Sequence of chain 1.A:
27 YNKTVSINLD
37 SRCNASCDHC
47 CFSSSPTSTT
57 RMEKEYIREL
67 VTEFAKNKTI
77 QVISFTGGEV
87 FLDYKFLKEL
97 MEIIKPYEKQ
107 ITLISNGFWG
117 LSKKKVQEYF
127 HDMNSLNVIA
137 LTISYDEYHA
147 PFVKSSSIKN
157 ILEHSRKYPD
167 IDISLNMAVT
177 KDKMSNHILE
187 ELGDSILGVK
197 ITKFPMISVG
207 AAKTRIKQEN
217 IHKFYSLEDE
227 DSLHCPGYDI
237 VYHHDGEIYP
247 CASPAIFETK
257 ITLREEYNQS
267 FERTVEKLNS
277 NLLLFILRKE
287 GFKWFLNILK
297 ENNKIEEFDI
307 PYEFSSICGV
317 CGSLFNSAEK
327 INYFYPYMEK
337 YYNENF

This protein binds this small molecule.
Small molecule (SMILES): CC[C@H](C)[C@H](NC(=O)[C@H](CC1=CN=C2CC=CC=C12)NC(=O)[C@H](CCCN=C(N)N)NC(=O)[C@H](CC(N)=O)NC(=O)[C@H](CCC(=O)O)NC(=O)[C@H](CCCCN)NC(=O)[C@H](CO)NC(=O)[C@@H](N)CCCCN)C(=O)N[C@@H](CC(C)C)C(=O)O

Binding-site contacts:
Ligand atom CZ2 contacts residue PHE200 of chain 1.A at 3.7 Å (hydrophobic).
Ligand atom N contacts residue ALA248 of chain 1.A at 3.5 Å (h-bond).
Ligand atom CG1 contacts residue ALA248 of chain 1.A at 3.3 Å (hydrophobic).
Ligand atom CB contacts residue GLY233 of chain 1.A at 3.1 Å.
Ligand atom O contacts residue ILE110 of chain 1.A at 3.4 Å.
Ligand atom O contacts residue THR198 of chain 1.A at 3.3 Å (h-bond).
Ligand atom CD1 contacts residue PHE253 of chain 1.A at 3.7 Å (hydrophobic).
Ligand atom O contacts residue SER249 of chain 1.A at 3.4 Å.
Ligand atom CD1 contacts residue ALA248 of chain 1.A at 3.7 Å (hydrophobic).
Ligand atom CG contacts residue ALA248 of chain 1.A at 3.6 Å (hydrophobic).
Ligand atom CG contacts residue GLY233 of chain 1.A at 3.7 Å.
Ligand atom CB contacts residue PRO250 of chain 1.A at 3.6 Å (hydrophobic).
Ligand atom N contacts residue ALA248 of chain 1.A at 3.0 Å (h-bond).
Ligand atom CD1 contacts residue SER32 of chain 1.A at 3.2 Å.
Ligand atom CG2 contacts residue ALA248 of chain 1.A at 3.6 Å (hydrophobic).
Ligand atom O contacts residue ALA248 of chain 1.A at 2.8 Å (h-bond).
Ligand atom CD contacts residue PRO232 of chain 1.A at 3.6 Å (hydrophobic).
Ligand atom O contacts residue THR82 of chain 1.A at 2.7 Å (h-bond).
Ligand atom CB contacts residue CYS314 of chain 1.A at 3.4 Å (hydrophobic).
Ligand atom NH2 contacts residue SER80 of chain 1.A at 3.0 Å (h-bond).
Ligand atom NE1 contacts residue SAH1 of chain 1.G at 3.3 Å (h-bond).
Ligand atom CG contacts residue PHE200 of chain 1.A at 3.5 Å (hydrophobic).
Ligand atom OE2 contacts residue PRO232 of chain 1.A at 3.5 Å.
Ligand atom CD1 contacts residue PHE48 of chain 1.A at 3.7 Å (hydrophobic).
Ligand atom NE1 contacts residue PHE200 of chain 1.A at 3.3 Å.
Ligand atom CZ3 contacts residue ILE203 of chain 1.A at 3.7 Å (hydrophobic).
Ligand atom O contacts residue ASP235 of chain 1.A at 3.7 Å.
Ligand atom CB contacts residue ALA248 of chain 1.A at 3.5 Å (hydrophobic).
Ligand atom CD2 contacts residue PRO250 of chain 1.A at 3.5 Å (hydrophobic).
Ligand atom CH2 contacts residue ILE203 of chain 1.A at 3.6 Å (hydrophobic).
Ligand atom CD contacts residue ASP235 of chain 1.A at 3.3 Å.
Ligand atom CB contacts residue PHE200 of chain 1.A at 3.7 Å (hydrophobic).
Ligand atom N contacts residue ASN172 of chain 1.A at 3.3 Å (h-bond).
Ligand atom CD2 contacts residue SER32 of chain 1.A at 3.4 Å.
Ligand atom CZ2 contacts residue PRO201 of chain 1.A at 3.3 Å (hydrophobic).
Ligand atom CG contacts residue ASP235 of chain 1.A at 3.2 Å.
Ligand atom CA contacts residue SF41 of chain 1.F at 3.7 Å.
Ligand atom CG contacts residue PRO250 of chain 1.A at 3.5 Å (hydrophobic).
Ligand atom CZ3 contacts residue SER312 of chain 1.A at 3.6 Å.
Ligand atom NH1 contacts residue ASP235 of chain 1.A at 3.1 Å (salt-bridge).